Binding-site contacts:
Ligand atom C6 contacts residue ASN50 of chain 1.A at 4.0 Å.
Ligand atom C6 contacts residue GLU49 of chain 1.A at 3.6 Å.
Ligand atom C8 contacts residue GLU49 of chain 1.A at 4.2 Å.
Ligand atom C5 contacts residue THR47 of chain 1.A at 4.5 Å.
Ligand atom C2 contacts residue ASN45 of chain 1.A at 2.4 Å.
Ligand atom C1 contacts residue ASN50 of chain 1.A at 4.1 Å.
Ligand atom C7 contacts residue ARG326 of chain 1.A at 4.0 Å.
Ligand atom C1 contacts residue ASN45 of chain 1.A at 1.4 Å.
Ligand atom C7 contacts residue ASN45 of chain 1.A at 3.1 Å.
Ligand atom C8 contacts residue ARG326 of chain 1.A at 3.1 Å.
Ligand atom C5 contacts residue ASN45 of chain 1.A at 3.6 Å.
Ligand atom O7 contacts residue ARG326 of chain 1.A at 4.4 Å.
Ligand atom C8 contacts residue ASN45 of chain 1.A at 4.3 Å.
Ligand atom N2 contacts residue ARG326 of chain 1.A at 4.1 Å.
Ligand atom O6 contacts residue GLU49 of chain 1.A at 3.1 Å.
Ligand atom C3 contacts residue ASN45 of chain 1.A at 3.7 Å.
Ligand atom O6 contacts residue THR47 of chain 1.A at 4.1 Å.
Ligand atom O5 contacts residue ASN50 of chain 1.A at 3.3 Å (h-bond).
Ligand atom C1 contacts residue ARG326 of chain 1.A at 4.5 Å.
Ligand atom O7 contacts residue ASN45 of chain 1.A at 3.0 Å (h-bond).
Ligand atom C4 contacts residue ASN45 of chain 1.A at 4.2 Å.
Ligand atom O6 contacts residue ASN50 of chain 1.A at 3.1 Å (h-bond).
Ligand atom O5 contacts residue ASN45 of chain 1.A at 2.3 Å (h-bond).
Ligand atom O5 contacts residue THR47 of chain 1.A at 3.9 Å.
Ligand atom C6 contacts residue THR47 of chain 1.A at 4.1 Å.
Ligand atom C5 contacts residue ASN50 of chain 1.A at 4.3 Å.
Ligand atom N2 contacts residue ASN45 of chain 1.A at 2.9 Å (h-bond).

Sequence of chain 1.A:
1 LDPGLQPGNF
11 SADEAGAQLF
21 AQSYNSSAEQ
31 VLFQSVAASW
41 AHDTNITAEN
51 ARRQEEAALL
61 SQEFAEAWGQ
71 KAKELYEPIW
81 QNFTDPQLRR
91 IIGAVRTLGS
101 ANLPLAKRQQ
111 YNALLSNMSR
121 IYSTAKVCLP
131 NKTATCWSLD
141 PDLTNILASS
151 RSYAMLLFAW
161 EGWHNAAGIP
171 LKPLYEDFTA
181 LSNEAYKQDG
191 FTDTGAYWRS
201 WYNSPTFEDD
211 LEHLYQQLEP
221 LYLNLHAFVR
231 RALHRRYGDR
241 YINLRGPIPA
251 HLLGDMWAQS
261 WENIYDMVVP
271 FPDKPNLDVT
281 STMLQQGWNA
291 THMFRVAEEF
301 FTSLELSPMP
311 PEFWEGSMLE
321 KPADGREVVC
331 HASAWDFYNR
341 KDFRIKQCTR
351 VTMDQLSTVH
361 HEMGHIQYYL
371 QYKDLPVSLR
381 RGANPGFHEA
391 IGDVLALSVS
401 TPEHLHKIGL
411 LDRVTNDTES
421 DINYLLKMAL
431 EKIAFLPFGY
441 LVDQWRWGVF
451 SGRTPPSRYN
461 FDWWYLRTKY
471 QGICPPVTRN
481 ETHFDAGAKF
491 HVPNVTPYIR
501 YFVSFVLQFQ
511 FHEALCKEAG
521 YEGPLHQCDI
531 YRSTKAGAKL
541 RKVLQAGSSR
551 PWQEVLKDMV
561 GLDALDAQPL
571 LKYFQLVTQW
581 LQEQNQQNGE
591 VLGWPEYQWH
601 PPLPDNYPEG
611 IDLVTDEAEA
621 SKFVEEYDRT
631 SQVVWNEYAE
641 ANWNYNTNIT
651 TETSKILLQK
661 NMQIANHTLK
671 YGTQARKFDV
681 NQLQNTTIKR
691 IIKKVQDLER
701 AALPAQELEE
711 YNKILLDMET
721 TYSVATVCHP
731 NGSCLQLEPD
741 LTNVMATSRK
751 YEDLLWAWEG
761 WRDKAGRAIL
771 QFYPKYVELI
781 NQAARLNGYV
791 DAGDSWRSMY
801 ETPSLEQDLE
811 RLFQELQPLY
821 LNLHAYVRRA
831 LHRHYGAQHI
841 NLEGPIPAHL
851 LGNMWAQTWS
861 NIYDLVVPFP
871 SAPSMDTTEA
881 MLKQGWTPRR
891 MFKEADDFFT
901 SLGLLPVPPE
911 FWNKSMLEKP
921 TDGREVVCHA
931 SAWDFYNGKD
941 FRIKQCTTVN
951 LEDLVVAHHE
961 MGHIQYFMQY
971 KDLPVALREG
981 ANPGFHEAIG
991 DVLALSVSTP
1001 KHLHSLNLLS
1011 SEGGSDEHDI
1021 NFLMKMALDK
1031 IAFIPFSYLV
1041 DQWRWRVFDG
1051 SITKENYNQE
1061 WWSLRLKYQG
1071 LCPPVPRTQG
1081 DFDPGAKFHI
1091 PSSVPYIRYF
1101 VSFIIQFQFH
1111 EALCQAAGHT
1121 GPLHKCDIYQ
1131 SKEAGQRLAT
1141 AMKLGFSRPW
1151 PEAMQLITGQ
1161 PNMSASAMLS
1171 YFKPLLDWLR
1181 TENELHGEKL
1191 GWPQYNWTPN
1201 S

This protein binds this small molecule.
Small molecule (SMILES): CC(=O)N[C@H]1[C@H](O[C@H]2[C@H](O)[C@@H](NC(C)=O)CO[C@@H]2CO)O[C@H](CO)[C@@H](O[C@@H]2O[C@H](CO)[C@@H](O)[C@H](O)[C@@H]2O)[C@@H]1O